Sequence of chain 2.A:
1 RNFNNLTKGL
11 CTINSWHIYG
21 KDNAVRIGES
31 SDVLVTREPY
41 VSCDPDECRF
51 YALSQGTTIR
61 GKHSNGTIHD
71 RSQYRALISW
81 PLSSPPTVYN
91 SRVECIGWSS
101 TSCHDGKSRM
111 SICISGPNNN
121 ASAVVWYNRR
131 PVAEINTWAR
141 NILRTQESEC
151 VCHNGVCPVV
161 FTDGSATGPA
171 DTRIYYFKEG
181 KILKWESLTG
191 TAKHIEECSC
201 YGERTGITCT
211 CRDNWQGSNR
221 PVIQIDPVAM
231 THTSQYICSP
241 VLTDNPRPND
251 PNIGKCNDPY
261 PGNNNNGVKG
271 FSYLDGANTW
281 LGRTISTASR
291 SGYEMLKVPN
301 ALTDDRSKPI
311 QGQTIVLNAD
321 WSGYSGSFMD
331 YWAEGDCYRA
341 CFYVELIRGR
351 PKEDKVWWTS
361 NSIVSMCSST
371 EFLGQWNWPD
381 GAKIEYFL

Binding-site contacts:
Ligand atom C3 contacts residue TRP357 of chain 2.A at 3.6 Å (hydrophobic).
Ligand atom C3 contacts residue ASN65 of chain 2.A at 3.7 Å.
Ligand atom C1 contacts residue TRP357 of chain 2.A at 3.6 Å (hydrophobic).
Ligand atom C2 contacts residue ASN65 of chain 2.A at 2.4 Å.
Ligand atom C2 contacts residue TRP357 of chain 2.A at 4.0 Å (hydrophobic).
Ligand atom C4 contacts residue TRP357 of chain 2.A at 4.2 Å (hydrophobic).
Ligand atom C8 contacts residue ASN65 of chain 2.A at 4.4 Å.
Ligand atom O4 contacts residue TRP357 of chain 2.A at 4.0 Å.
Ligand atom O7 contacts residue ASN65 of chain 2.A at 3.4 Å (h-bond).
Ligand atom O3 contacts residue TRP357 of chain 2.A at 4.1 Å.
Ligand atom C7 contacts residue ASN65 of chain 2.A at 3.3 Å.
Ligand atom N2 contacts residue ASN65 of chain 2.A at 2.8 Å (h-bond).
Ligand atom N2 contacts residue TRP357 of chain 2.A at 3.3 Å (h-bond).
Ligand atom C5 contacts residue ASN65 of chain 2.A at 3.7 Å.
Ligand atom O5 contacts residue TRP357 of chain 2.A at 4.4 Å.
Ligand atom C7 contacts residue TRP357 of chain 2.A at 4.0 Å (hydrophobic).
Ligand atom C8 contacts residue TRP357 of chain 2.A at 3.5 Å (hydrophobic).
Ligand atom C1 contacts residue ASN65 of chain 2.A at 1.4 Å.
Ligand atom O5 contacts residue ASN65 of chain 2.A at 2.4 Å (h-bond).
Ligand atom C5 contacts residue TRP357 of chain 2.A at 4.0 Å (hydrophobic).
Ligand atom C4 contacts residue ASN65 of chain 2.A at 4.2 Å.

This protein binds this small molecule.
Small molecule (SMILES): CC(=O)N[C@@H]1[C@@H](O)[C@H](O)[C@@H](CO)O[C@H]1O